Binding-site contacts:
Ligand atom N14 contacts residue GLU696 of chain 1.D at 3.0 Å (salt-bridge).
Ligand atom C04 contacts residue GLU696 of chain 1.D at 3.8 Å.
Ligand atom NP3 contacts residue PRO469 of chain 1.D at 3.8 Å.
Ligand atom O17 contacts residue THR471 of chain 1.D at 3.4 Å (h-bond).
Ligand atom C03 contacts residue THR646 of chain 1.D at 3.8 Å.
Ligand atom C05 contacts residue GLU696 of chain 1.D at 3.1 Å.
Ligand atom O18 contacts residue THR646 of chain 1.D at 3.3 Å.
Ligand atom O17 contacts residue PRO469 of chain 1.D at 3.0 Å (h-bond).
Ligand atom O20 contacts residue GLU696 of chain 1.D at 2.9 Å (salt-bridge).
Ligand atom O20 contacts residue TYR441 of chain 1.D at 3.9 Å.
Ligand atom C03 contacts residue GLY644 of chain 1.D at 3.8 Å.
Ligand atom C05 contacts residue THR677 of chain 1.D at 3.5 Å.
Ligand atom C01 contacts residue TYR441 of chain 1.D at 3.8 Å (hydrophobic).
Ligand atom NP3 contacts residue GLU696 of chain 1.D at 3.5 Å (salt-bridge).
Ligand atom O16 contacts residue GLY644 of chain 1.D at 3.6 Å.
Ligand atom N15 contacts residue LEU641 of chain 1.D at 3.8 Å.
Ligand atom O16 contacts residue SER645 of chain 1.D at 2.8 Å (h-bond).
Ligand atom C01 contacts residue SER645 of chain 1.D at 3.3 Å.
Ligand atom C03 contacts residue SER645 of chain 1.D at 3.4 Å.
Ligand atom C01 contacts residue PRO469 of chain 1.D at 3.9 Å (hydrophobic).
Ligand atom C04 contacts residue THR646 of chain 1.D at 3.7 Å.
Ligand atom C02 contacts residue GLU696 of chain 1.D at 3.3 Å.
Ligand atom C04 contacts residue LEU641 of chain 1.D at 3.9 Å (hydrophobic).
Ligand atom C02 contacts residue SER645 of chain 1.D at 3.4 Å.
Ligand atom N14 contacts residue THR646 of chain 1.D at 3.8 Å.
Ligand atom O18 contacts residue GLY644 of chain 1.D at 3.9 Å.
Ligand atom O19 contacts residue GLU696 of chain 1.D at 3.0 Å (salt-bridge).
Ligand atom O19 contacts residue THR677 of chain 1.D at 2.6 Å (h-bond).
Ligand atom NP3 contacts residue TYR441 of chain 1.D at 3.3 Å.
Ligand atom O19 contacts residue TYR441 of chain 1.D at 3.8 Å.
Ligand atom O17 contacts residue TYR441 of chain 1.D at 3.6 Å.
Ligand atom O16 contacts residue TYR441 of chain 1.D at 3.5 Å.
Ligand atom C01 contacts residue ARG476 of chain 1.D at 3.7 Å.
Ligand atom O17 contacts residue LEU470 of chain 1.D at 3.4 Å.
Ligand atom O17 contacts residue ARG476 of chain 1.D at 3.5 Å (salt-bridge).
Ligand atom C03 contacts residue GLU696 of chain 1.D at 3.4 Å.
Ligand atom O18 contacts residue LEU641 of chain 1.D at 3.5 Å.
Ligand atom O17 contacts residue SER645 of chain 1.D at 4.0 Å.
Ligand atom O16 contacts residue ARG476 of chain 1.D at 2.8 Å (salt-bridge).
Ligand atom N15 contacts residue TYR693 of chain 1.D at 3.3 Å (h-bond).

The protein below binds the small molecule below.
Small molecule (SMILES): N[C@@H](Cn1oc(=O)[nH]c1=O)C(=O)O

Sequence of chain 1.D:
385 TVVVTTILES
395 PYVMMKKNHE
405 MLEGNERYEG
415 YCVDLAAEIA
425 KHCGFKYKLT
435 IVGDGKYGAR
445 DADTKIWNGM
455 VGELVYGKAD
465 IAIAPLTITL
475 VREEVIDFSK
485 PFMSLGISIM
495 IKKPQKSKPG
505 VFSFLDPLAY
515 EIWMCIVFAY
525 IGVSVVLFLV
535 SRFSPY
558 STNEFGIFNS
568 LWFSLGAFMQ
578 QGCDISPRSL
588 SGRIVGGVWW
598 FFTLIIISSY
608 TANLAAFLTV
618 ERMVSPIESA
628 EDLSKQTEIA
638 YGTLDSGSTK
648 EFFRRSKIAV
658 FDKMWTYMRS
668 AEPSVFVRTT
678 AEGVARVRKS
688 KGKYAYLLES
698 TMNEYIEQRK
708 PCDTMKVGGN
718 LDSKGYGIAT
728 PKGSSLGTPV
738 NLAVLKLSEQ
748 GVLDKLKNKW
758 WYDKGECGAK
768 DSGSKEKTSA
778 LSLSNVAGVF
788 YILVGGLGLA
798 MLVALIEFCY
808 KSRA